Sequence of chain 2.C:
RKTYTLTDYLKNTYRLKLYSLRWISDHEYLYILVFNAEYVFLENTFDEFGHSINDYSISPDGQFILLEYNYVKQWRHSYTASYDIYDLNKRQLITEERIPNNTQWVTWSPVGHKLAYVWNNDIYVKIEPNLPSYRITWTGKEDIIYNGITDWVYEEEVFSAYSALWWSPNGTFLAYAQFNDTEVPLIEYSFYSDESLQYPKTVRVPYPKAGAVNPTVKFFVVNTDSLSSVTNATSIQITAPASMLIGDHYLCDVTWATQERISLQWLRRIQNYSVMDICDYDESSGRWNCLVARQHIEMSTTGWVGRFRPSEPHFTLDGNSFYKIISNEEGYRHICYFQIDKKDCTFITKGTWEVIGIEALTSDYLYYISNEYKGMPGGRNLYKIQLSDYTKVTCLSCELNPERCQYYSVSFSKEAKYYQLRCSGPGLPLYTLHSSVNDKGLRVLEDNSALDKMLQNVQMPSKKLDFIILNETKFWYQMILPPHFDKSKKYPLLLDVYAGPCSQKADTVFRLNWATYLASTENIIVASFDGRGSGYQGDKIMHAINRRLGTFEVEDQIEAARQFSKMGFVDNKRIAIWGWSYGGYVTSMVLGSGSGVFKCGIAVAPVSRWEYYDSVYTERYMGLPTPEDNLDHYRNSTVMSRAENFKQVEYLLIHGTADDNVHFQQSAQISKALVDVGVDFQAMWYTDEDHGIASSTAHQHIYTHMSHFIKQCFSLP

Binding-site contacts:
Ligand atom O7 contacts residue THR205 of chain 2.C at 4.3 Å.
Ligand atom O5 contacts residue THR205 of chain 2.C at 3.9 Å.
Ligand atom C8 contacts residue THR162 of chain 2.C at 4.5 Å.
Ligand atom C3 contacts residue ASN203 of chain 2.C at 3.8 Å.
Ligand atom C8 contacts residue ILE168 of chain 2.C at 3.8 Å (hydrophobic).
Ligand atom O7 contacts residue ASN203 of chain 2.C at 3.3 Å (h-bond).
Ligand atom C2 contacts residue ASN203 of chain 2.C at 2.5 Å.
Ligand atom O6 contacts residue GLU206 of chain 2.C at 2.9 Å (salt-bridge).
Ligand atom C7 contacts residue THR205 of chain 2.C at 4.5 Å.
Ligand atom C8 contacts residue THR205 of chain 2.C at 3.9 Å.
Ligand atom N2 contacts residue ILE168 of chain 2.C at 4.2 Å.
Ligand atom C1 contacts residue ASN203 of chain 2.C at 1.4 Å.
Ligand atom C7 contacts residue ILE168 of chain 2.C at 4.3 Å (hydrophobic).
Ligand atom N2 contacts residue ASN203 of chain 2.C at 3.0 Å (h-bond).
Ligand atom C5 contacts residue ASN203 of chain 2.C at 3.6 Å.
Ligand atom C6 contacts residue GLU206 of chain 2.C at 3.8 Å.
Ligand atom O5 contacts residue ASN203 of chain 2.C at 2.2 Å (h-bond).
Ligand atom C8 contacts residue GLN201 of chain 2.C at 4.1 Å.
Ligand atom C1 contacts residue THR205 of chain 2.C at 3.5 Å.
Ligand atom O7 contacts residue GLN201 of chain 2.C at 4.2 Å.
Ligand atom O7 contacts residue LYS241 of chain 2.C at 3.9 Å.
Ligand atom C7 contacts residue ASN203 of chain 2.C at 3.4 Å.
Ligand atom O6 contacts residue THR205 of chain 2.C at 3.8 Å.
Ligand atom C4 contacts residue ASN203 of chain 2.C at 4.2 Å.
Ligand atom C5 contacts residue THR205 of chain 2.C at 4.0 Å.

The protein below binds the small molecule below.
Small molecule (SMILES): CC(=O)N[C@H]1[C@H](O[C@H]2[C@H](O)[C@@H](NC(C)=O)CO[C@@H]2CO)O[C@H](CO)[C@@H](O)[C@@H]1O